A small-molecule ligand and the protein it binds are described below.
Small molecule (SMILES): Nc1ccn([C@H]2C[C@H](O)[C@@H](CO[P](=O)(O)O[P](=O)(O)OP(=O)(O)O)O2)c(=O)n1

Binding-site contacts:
Ligand atom O3B contacts residue GLN372 of chain 1.B at 3.6 Å.
Ligand atom O1B contacts residue ASP546 of chain 1.B at 3.2 Å (salt-bridge).
Ligand atom C2' contacts residue GLU374 of chain 1.B at 3.3 Å.
Ligand atom O1B contacts residue MN1 of chain 1.M at 2.3 Å.
Ligand atom C1' contacts residue GLU374 of chain 1.B at 3.5 Å.
Ligand atom O3G contacts residue SER371 of chain 1.B at 3.6 Å.
Ligand atom PB contacts residue MN1 of chain 1.M at 3.3 Å.
Ligand atom O2B contacts residue HIS398 of chain 1.B at 3.0 Å (h-bond).
Ligand atom O1G contacts residue LYS422 of chain 1.B at 3.1 Å (salt-bridge).
Ligand atom O5' contacts residue DOC9 of chain 1.E at 3.0 Å.
Ligand atom O3' contacts residue TYR426 of chain 1.B at 2.8 Å (h-bond).
Ligand atom O3G contacts residue GLN372 of chain 1.B at 3.1 Å (h-bond).
Ligand atom O1B contacts residue GLN372 of chain 1.B at 3.1 Å (h-bond).
Ligand atom O4' contacts residue ARG331 of chain 1.B at 3.1 Å (salt-bridge).
Ligand atom O2G contacts residue ASP369 of chain 1.B at 3.5 Å (salt-bridge).
Ligand atom PA contacts residue MN1 of chain 1.M at 3.5 Å.
Ligand atom C5 contacts residue DOC9 of chain 1.E at 3.5 Å.
Ligand atom O2B contacts residue GLN372 of chain 1.B at 3.1 Å.
Ligand atom O1A contacts residue LYS422 of chain 1.B at 2.8 Å (salt-bridge).
Ligand atom O3' contacts residue ILE373 of chain 1.B at 3.3 Å.
Ligand atom O2A contacts residue ASP546 of chain 1.B at 2.8 Å (salt-bridge).
Ligand atom O1G contacts residue ARG418 of chain 1.B at 2.9 Å (salt-bridge).
Ligand atom N4 contacts residue DOC9 of chain 1.E at 3.5 Å (h-bond).
Ligand atom O4' contacts residue DOC9 of chain 1.E at 3.3 Å.
Ligand atom O3B contacts residue LYS422 of chain 1.B at 3.6 Å (salt-bridge).
Ligand atom O3B contacts residue HIS398 of chain 1.B at 3.5 Å (h-bond).
Ligand atom C5' contacts residue ASP546 of chain 1.B at 3.4 Å.
Ligand atom PB contacts residue GLN372 of chain 1.B at 3.6 Å.
Ligand atom O1B contacts residue ILE373 of chain 1.B at 3.2 Å (h-bond).
Ligand atom C3' contacts residue TYR426 of chain 1.B at 3.5 Å (hydrophobic).
Ligand atom O3G contacts residue ARG418 of chain 1.B at 3.1 Å (salt-bridge).
Ligand atom O2G contacts residue TYR370 of chain 1.B at 3.2 Å (h-bond).
Ligand atom O1B contacts residue TYR370 of chain 1.B at 3.3 Å (h-bond).
Ligand atom O2G contacts residue MN1 of chain 1.M at 2.2 Å.
Ligand atom O2A contacts residue MN1 of chain 1.M at 2.3 Å.
Ligand atom C2' contacts residue TYR426 of chain 1.B at 3.5 Å (hydrophobic).
Ligand atom C5' contacts residue DOC9 of chain 1.E at 3.4 Å.
Ligand atom PG contacts residue MN1 of chain 1.M at 3.4 Å.
Ligand atom O2B contacts residue TYR426 of chain 1.B at 2.5 Å (h-bond).
Ligand atom O3' contacts residue GLU374 of chain 1.B at 3.1 Å (salt-bridge).

Sequence of chain 1.B:
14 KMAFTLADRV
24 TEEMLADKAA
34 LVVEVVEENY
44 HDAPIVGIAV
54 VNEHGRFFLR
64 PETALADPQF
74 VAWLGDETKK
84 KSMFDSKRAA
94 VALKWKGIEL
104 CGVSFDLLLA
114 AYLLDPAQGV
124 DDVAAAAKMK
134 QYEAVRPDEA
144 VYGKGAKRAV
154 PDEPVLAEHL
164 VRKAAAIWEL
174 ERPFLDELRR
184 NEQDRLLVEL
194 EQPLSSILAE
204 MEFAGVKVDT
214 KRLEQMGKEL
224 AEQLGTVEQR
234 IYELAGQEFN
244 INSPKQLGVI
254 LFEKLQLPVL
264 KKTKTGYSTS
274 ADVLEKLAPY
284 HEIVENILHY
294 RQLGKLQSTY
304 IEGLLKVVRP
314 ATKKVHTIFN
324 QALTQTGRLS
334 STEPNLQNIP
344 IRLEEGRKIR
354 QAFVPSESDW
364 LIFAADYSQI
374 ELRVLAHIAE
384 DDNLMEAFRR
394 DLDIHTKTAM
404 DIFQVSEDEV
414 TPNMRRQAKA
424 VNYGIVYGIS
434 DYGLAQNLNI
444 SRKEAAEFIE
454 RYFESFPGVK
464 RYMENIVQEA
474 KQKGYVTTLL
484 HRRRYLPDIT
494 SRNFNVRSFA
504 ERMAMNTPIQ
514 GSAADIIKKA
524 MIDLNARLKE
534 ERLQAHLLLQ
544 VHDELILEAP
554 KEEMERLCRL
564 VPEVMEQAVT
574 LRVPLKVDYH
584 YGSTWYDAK